Sequence of chain 1.B:
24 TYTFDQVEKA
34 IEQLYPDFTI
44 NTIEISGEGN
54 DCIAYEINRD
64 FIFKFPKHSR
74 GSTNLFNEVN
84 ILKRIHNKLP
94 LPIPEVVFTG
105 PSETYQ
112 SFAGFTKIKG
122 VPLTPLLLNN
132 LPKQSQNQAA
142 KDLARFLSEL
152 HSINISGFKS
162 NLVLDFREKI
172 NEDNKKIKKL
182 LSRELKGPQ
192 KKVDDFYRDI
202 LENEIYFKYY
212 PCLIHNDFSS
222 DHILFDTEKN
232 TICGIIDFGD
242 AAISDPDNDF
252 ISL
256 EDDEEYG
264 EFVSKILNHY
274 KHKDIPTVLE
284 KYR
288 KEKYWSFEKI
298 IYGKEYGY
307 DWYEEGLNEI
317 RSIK

This protein binds this small molecule.
Small molecule (SMILES): O=c1c(O)c(-c2ccc(O)c(O)c2)oc2cc(O)cc(O)c12

Binding-site contacts:
Ligand atom O30 contacts residue THR117 of chain 1.B at 2.4 Å (h-bond).
Ligand atom O27 contacts residue ILE119 of chain 1.B at 2.4 Å (h-bond).
Ligand atom O23 contacts residue GLY121 of chain 1.B at 3.6 Å (h-bond).
Ligand atom O13 contacts residue ILE65 of chain 1.B at 3.9 Å.
Ligand atom O29 contacts residue ASP238 of chain 1.B at 3.7 Å.
Ligand atom C5 contacts residue ASP238 of chain 1.B at 3.5 Å.
Ligand atom O30 contacts residue ILE119 of chain 1.B at 3.7 Å.
Ligand atom C11 contacts residue ILE237 of chain 1.B at 3.7 Å (hydrophobic).
Ligand atom C9 contacts residue ILE119 of chain 1.B at 3.4 Å (hydrophobic).
Ligand atom O12 contacts residue ILE237 of chain 1.B at 3.9 Å.
Ligand atom C10 contacts residue LEU225 of chain 1.B at 3.8 Å (hydrophobic).
Ligand atom C6 contacts residue LYS67 of chain 1.B at 3.9 Å.
Ligand atom O30 contacts residue PRO97 of chain 1.B at 3.3 Å.
Ligand atom O29 contacts residue PHE116 of chain 1.B at 3.5 Å.
Ligand atom O27 contacts residue LEU225 of chain 1.B at 3.3 Å.
Ligand atom C5 contacts residue ILE65 of chain 1.B at 3.7 Å (hydrophobic).
Ligand atom C1 contacts residue PHE116 of chain 1.B at 3.7 Å (hydrophobic).
Ligand atom O30 contacts residue LYS118 of chain 1.B at 4.0 Å.
Ligand atom O29 contacts residue GLU81 of chain 1.B at 3.9 Å.
Ligand atom O23 contacts residue PRO123 of chain 1.B at 3.5 Å.
Ligand atom C9 contacts residue ILE65 of chain 1.B at 3.5 Å (hydrophobic).
Ligand atom O12 contacts residue ILE65 of chain 1.B at 3.8 Å.
Ligand atom C14 contacts residue ILE237 of chain 1.B at 3.8 Å (hydrophobic).
Ligand atom C15 contacts residue ILE237 of chain 1.B at 3.9 Å (hydrophobic).
Ligand atom C10 contacts residue ILE65 of chain 1.B at 3.8 Å (hydrophobic).
Ligand atom O13 contacts residue ILE119 of chain 1.B at 2.2 Å (h-bond).
Ligand atom O24 contacts residue PRO123 of chain 1.B at 3.7 Å.
Ligand atom C2 contacts residue THR117 of chain 1.B at 3.4 Å.
Ligand atom C4 contacts residue ILE65 of chain 1.B at 3.9 Å (hydrophobic).
Ligand atom C1 contacts residue THR117 of chain 1.B at 4.0 Å.
Ligand atom C2 contacts residue PRO97 of chain 1.B at 3.6 Å (hydrophobic).
Ligand atom O13 contacts residue LYS118 of chain 1.B at 3.1 Å.
Ligand atom C1 contacts residue PRO97 of chain 1.B at 3.3 Å (hydrophobic).
Ligand atom C10 contacts residue ILE119 of chain 1.B at 3.6 Å (hydrophobic).
Ligand atom C6 contacts residue ILE65 of chain 1.B at 4.0 Å (hydrophobic).
Ligand atom C5 contacts residue LYS67 of chain 1.B at 4.0 Å.
Ligand atom C3 contacts residue ILE65 of chain 1.B at 3.6 Å (hydrophobic).
Ligand atom O13 contacts residue THR117 of chain 1.B at 3.6 Å (h-bond).
Ligand atom C6 contacts residue ASP238 of chain 1.B at 3.9 Å.
Ligand atom O29 contacts residue LYS67 of chain 1.B at 2.9 Å.